Binding-site contacts:
Ligand atom O5 contacts residue ASN210 of chain 1.A at 2.4 Å (h-bond).
Ligand atom C6 contacts residue ASN210 of chain 1.A at 4.1 Å.
Ligand atom C8 contacts residue ASN211 of chain 1.A at 3.7 Å.
Ligand atom N2 contacts residue ASN210 of chain 1.A at 2.8 Å (h-bond).
Ligand atom N2 contacts residue ASN211 of chain 1.A at 3.5 Å (h-bond).
Ligand atom C5 contacts residue ASN210 of chain 1.A at 2.9 Å.
Ligand atom C7 contacts residue ASN210 of chain 1.A at 4.1 Å.
Ligand atom C1 contacts residue ASN210 of chain 1.A at 1.4 Å.
Ligand atom C4 contacts residue ASN210 of chain 1.A at 3.8 Å.
Ligand atom O6 contacts residue ASN210 of chain 1.A at 4.0 Å.
Ligand atom C7 contacts residue ASN211 of chain 1.A at 3.7 Å.
Ligand atom C2 contacts residue ASN210 of chain 1.A at 2.5 Å.
Ligand atom C3 contacts residue ASN210 of chain 1.A at 3.4 Å.

Sequence of chain 1.A:
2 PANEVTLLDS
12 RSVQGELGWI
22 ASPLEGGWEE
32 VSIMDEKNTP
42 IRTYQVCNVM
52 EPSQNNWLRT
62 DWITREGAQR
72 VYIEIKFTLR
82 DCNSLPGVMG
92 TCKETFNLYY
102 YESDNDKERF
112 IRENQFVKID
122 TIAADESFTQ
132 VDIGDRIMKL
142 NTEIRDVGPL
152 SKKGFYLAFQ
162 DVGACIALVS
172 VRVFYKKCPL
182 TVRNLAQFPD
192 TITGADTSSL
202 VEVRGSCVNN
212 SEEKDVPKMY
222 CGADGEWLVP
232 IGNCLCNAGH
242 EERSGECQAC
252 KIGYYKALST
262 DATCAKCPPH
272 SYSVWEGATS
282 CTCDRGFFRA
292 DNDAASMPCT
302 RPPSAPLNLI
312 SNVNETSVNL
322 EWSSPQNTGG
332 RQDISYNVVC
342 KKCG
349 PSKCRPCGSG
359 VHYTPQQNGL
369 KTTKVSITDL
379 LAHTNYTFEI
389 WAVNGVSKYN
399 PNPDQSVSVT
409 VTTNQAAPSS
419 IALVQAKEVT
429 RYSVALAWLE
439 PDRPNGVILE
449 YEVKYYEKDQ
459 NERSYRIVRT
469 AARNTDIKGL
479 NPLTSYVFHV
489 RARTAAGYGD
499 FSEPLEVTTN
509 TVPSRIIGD

This small molecule binds to this protein.
Small molecule (SMILES): CC(=O)N[C@@H]1[C@@H](O)[C@H](O)[C@@H](CO)O[C@H]1O